Sequence of chain 8.A:
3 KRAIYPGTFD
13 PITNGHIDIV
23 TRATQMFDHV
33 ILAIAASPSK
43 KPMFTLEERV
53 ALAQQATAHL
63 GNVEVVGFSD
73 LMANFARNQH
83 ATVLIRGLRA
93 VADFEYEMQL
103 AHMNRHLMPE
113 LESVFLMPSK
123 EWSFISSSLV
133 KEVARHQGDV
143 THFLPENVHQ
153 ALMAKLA

A protein and the small-molecule ligand that binds it are described below.
Small molecule (SMILES): COC(=O)N1CCC(Oc2cccc([C@@H](CC#N)Nc3nc4n(n3)C(=O)CC(C)=N4)c2)CC1

Sequence of chain 3.A:
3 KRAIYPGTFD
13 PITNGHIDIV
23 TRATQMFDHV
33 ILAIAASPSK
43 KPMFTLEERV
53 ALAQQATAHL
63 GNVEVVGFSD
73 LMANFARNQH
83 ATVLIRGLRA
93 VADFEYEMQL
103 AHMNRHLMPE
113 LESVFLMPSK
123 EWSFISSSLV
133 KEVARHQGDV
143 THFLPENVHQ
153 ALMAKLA

Binding-site contacts:
Ligand atom C1 contacts residue MET74 of chain 8.A at 3.7 Å (hydrophobic).
Ligand atom C12 contacts residue ALA37 of chain 8.A at 3.5 Å (hydrophobic).
Ligand atom C20 contacts residue MET105 of chain 8.A at 3.7 Å (hydrophobic).
Ligand atom C14 contacts residue ASP72 of chain 8.A at 3.2 Å.
Ligand atom C15 contacts residue PHE70 of chain 8.A at 3.7 Å (hydrophobic).
Ligand atom O3 contacts residue GLU134 of chain 3.A at 3.4 Å.
Ligand atom O1 contacts residue MET74 of chain 8.A at 3.7 Å.
Ligand atom N6 contacts residue LEU73 of chain 8.A at 3.6 Å.
Ligand atom C6 contacts residue ARG88 of chain 8.A at 3.8 Å.
Ligand atom C15 contacts residue HIS138 of chain 3.A at 3.8 Å.
Ligand atom O contacts residue ARG88 of chain 8.A at 3.7 Å.
Ligand atom C14 contacts residue SER71 of chain 8.A at 3.4 Å.
Ligand atom O1 contacts residue LEU102 of chain 8.A at 3.7 Å.
Ligand atom C13 contacts residue HIS138 of chain 3.A at 3.6 Å.
Ligand atom N2 contacts residue HIS138 of chain 3.A at 3.8 Å.
Ligand atom N5 contacts residue LEU73 of chain 8.A at 3.7 Å.
Ligand atom C contacts residue ARG88 of chain 8.A at 3.8 Å.
Ligand atom C9 contacts residue SER39 of chain 8.A at 3.6 Å.
Ligand atom O1 contacts residue ASN106 of chain 8.A at 3.0 Å (h-bond).
Ligand atom C20 contacts residue ASN106 of chain 8.A at 3.5 Å.
Ligand atom C18 contacts residue LEU102 of chain 8.A at 3.6 Å (hydrophobic).
Ligand atom N contacts residue MET74 of chain 8.A at 3.8 Å.
Ligand atom C1 contacts residue LEU102 of chain 8.A at 3.7 Å (hydrophobic).
Ligand atom C7 contacts residue ALA37 of chain 8.A at 3.4 Å (hydrophobic).
Ligand atom N6 contacts residue MET74 of chain 8.A at 2.9 Å (h-bond).
Ligand atom C8 contacts residue ALA37 of chain 8.A at 3.6 Å (hydrophobic).
Ligand atom C8 contacts residue THR10 of chain 8.A at 3.8 Å.
Ligand atom N1 contacts residue ALA38 of chain 8.A at 3.4 Å (h-bond).
Ligand atom C15 contacts residue SER39 of chain 8.A at 3.9 Å.
Ligand atom N2 contacts residue ASP72 of chain 8.A at 3.0 Å (salt-bridge).
Ligand atom C2 contacts residue MET74 of chain 8.A at 3.8 Å (hydrophobic).
Ligand atom C5 contacts residue ARG88 of chain 8.A at 3.5 Å.
Ligand atom N1 contacts residue SER39 of chain 8.A at 2.9 Å (h-bond).
Ligand atom C contacts residue ASN106 of chain 8.A at 3.6 Å.
Ligand atom C11 contacts residue ALA37 of chain 8.A at 3.8 Å (hydrophobic).
Ligand atom N1 contacts residue SO41 of chain 8.D at 3.3 Å (h-bond).
Ligand atom C15 contacts residue SER71 of chain 8.A at 3.6 Å.
Ligand atom C14 contacts residue PHE70 of chain 8.A at 3.7 Å (hydrophobic).
Ligand atom C13 contacts residue ASP72 of chain 8.A at 3.7 Å.
Ligand atom C contacts residue LEU86 of chain 8.A at 3.5 Å (hydrophobic).